Binding-site contacts:
Ligand atom C8 contacts residue ALA114 of chain 1.C at 3.9 Å (hydrophobic).
Ligand atom C3 contacts residue FUL1 of chain 1.I at 4.4 Å.
Ligand atom C5 contacts residue MAN1 of chain 1.K at 4.2 Å.
Ligand atom O4 contacts residue MAN1 of chain 1.K at 3.2 Å (h-bond).
Ligand atom C3 contacts residue MAN1 of chain 1.K at 3.6 Å.
Ligand atom O4 contacts residue FUL1 of chain 1.I at 3.6 Å.
Ligand atom O6 contacts residue MAN1 of chain 1.K at 3.6 Å.
Ligand atom C4 contacts residue MAN1 of chain 1.K at 3.1 Å.
Ligand atom C4 contacts residue FUL1 of chain 1.I at 4.4 Å.
Ligand atom C5 contacts residue FUL1 of chain 1.I at 4.4 Å.
Ligand atom C6 contacts residue MAN1 of chain 1.K at 4.3 Å.
Ligand atom O3 contacts residue MAN1 of chain 1.K at 2.8 Å (h-bond).
Ligand atom C8 contacts residue ASP110 of chain 1.C at 4.4 Å.

Sequence of chain 1.C:
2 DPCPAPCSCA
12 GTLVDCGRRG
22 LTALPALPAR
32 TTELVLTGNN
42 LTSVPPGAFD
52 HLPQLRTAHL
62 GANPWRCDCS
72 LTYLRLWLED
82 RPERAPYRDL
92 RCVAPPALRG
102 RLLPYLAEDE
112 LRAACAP

This small molecule binds to this protein.
Small molecule (SMILES): CC(=O)N[C@@H]1[C@@H](O)[C@H](O)[C@@H](CO)O[C@H]1O